Sequence of chain 4.B:
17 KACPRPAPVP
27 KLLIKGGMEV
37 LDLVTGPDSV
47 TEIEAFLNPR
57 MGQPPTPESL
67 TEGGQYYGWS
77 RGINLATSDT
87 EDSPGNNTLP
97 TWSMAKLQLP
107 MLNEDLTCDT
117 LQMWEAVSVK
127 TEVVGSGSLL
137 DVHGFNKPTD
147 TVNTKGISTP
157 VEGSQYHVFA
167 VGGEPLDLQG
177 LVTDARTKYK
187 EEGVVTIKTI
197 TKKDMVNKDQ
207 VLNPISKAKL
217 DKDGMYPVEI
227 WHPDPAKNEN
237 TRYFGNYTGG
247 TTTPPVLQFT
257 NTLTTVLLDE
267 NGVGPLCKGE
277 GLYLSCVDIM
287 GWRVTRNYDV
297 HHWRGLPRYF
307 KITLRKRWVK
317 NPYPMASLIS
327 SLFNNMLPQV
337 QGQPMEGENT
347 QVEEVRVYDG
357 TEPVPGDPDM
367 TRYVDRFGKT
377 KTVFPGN

Sequence of chain 4.A:
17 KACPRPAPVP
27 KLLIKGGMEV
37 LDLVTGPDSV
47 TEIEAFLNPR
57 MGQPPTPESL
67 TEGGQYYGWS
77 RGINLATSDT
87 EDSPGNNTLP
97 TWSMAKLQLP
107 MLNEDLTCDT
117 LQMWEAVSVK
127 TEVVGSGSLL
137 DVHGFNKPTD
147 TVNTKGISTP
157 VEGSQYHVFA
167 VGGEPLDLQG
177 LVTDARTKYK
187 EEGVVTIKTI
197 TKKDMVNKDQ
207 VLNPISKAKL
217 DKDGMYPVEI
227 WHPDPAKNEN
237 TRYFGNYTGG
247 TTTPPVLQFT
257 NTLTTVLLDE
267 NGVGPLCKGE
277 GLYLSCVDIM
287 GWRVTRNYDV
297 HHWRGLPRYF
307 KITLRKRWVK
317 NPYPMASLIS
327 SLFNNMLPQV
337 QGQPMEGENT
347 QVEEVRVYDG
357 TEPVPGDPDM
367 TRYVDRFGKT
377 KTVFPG

The protein below binds the small molecule below.
Small molecule (SMILES): CC(=O)N[C@@H]1[C@@H](O[C@@H]2O[C@H](CO)[C@H](O)[C@H](O[C@]3(C(=O)O)C[C@H](O)[C@@H](NC(C)=O)[C@H]([C@H](O)[C@H](O)CO)O3)[C@H]2O)[C@H](O)[C@@H](CO[C@]2(C(=O)O)C[C@H](O)[C@@H](NC(C)=O)[C@H]([C@H](O)[C@H](O)CO)O2)O[C@H]1O

Binding-site contacts:
Ligand atom O1A contacts residue TYR72 of chain 4.A at 3.5 Å.
Ligand atom O4 contacts residue THR291 of chain 4.A at 3.5 Å.
Ligand atom C3 contacts residue GLY78 of chain 4.A at 4.0 Å.
Ligand atom C3 contacts residue GLY78 of chain 4.A at 3.6 Å.
Ligand atom C5 contacts residue TYR72 of chain 4.A at 3.9 Å (hydrophobic).
Ligand atom O1A contacts residue GLY78 of chain 4.A at 3.2 Å (h-bond).
Ligand atom C6 contacts residue ASN93 of chain 4.A at 3.0 Å.
Ligand atom C3 contacts residue VAL296 of chain 4.A at 3.7 Å (hydrophobic).
Ligand atom C1 contacts residue SER89 of chain 4.A at 3.5 Å.
Ligand atom C6 contacts residue TYR72 of chain 4.A at 4.0 Å (hydrophobic).
Ligand atom O4 contacts residue HIS298 of chain 4.A at 2.7 Å (h-bond).
Ligand atom C1 contacts residue GLY78 of chain 4.A at 3.7 Å.
Ligand atom O1A contacts residue ARG77 of chain 4.A at 3.2 Å (salt-bridge).
Ligand atom C11 contacts residue ASP85 of chain 4.B at 4.0 Å.
Ligand atom C1 contacts residue TYR72 of chain 4.A at 4.1 Å (hydrophobic).
Ligand atom C2 contacts residue GLY78 of chain 4.A at 3.9 Å.
Ligand atom N5 contacts residue TYR72 of chain 4.A at 3.4 Å (h-bond).
Ligand atom O4 contacts residue GLY78 of chain 4.A at 3.1 Å.
Ligand atom C4 contacts residue GLY78 of chain 4.A at 3.4 Å.
Ligand atom C4 contacts residue TYR72 of chain 4.A at 3.8 Å (hydrophobic).
Ligand atom O6 contacts residue ASN93 of chain 4.A at 3.0 Å (h-bond).
Ligand atom O1B contacts residue ARG77 of chain 4.A at 2.9 Å (salt-bridge).
Ligand atom O1A contacts residue SER89 of chain 4.A at 3.1 Å (h-bond).
Ligand atom C1 contacts residue ARG77 of chain 4.A at 3.6 Å.
Ligand atom C3 contacts residue HIS298 of chain 4.A at 3.6 Å.
Ligand atom O1B contacts residue TYR72 of chain 4.A at 4.1 Å.
Ligand atom O1A contacts residue HIS298 of chain 4.A at 3.9 Å.
Ligand atom O4 contacts residue ASN80 of chain 4.A at 4.3 Å.
Ligand atom C1 contacts residue LYS186 of chain 4.A at 3.9 Å.
Ligand atom O1B contacts residue SER89 of chain 4.A at 3.1 Å (h-bond).
Ligand atom C4 contacts residue HIS298 of chain 4.A at 3.2 Å.
Ligand atom O1A contacts residue LYS186 of chain 4.A at 2.8 Å (salt-bridge).
Ligand atom C5 contacts residue ASN93 of chain 4.A at 3.6 Å.
Ligand atom C4 contacts residue ASN93 of chain 4.A at 4.2 Å.
Ligand atom O4 contacts residue ILE79 of chain 4.A at 4.0 Å.
Ligand atom O3 contacts residue GLY78 of chain 4.A at 3.3 Å.
Ligand atom O10 contacts residue THR291 of chain 4.A at 4.3 Å.
Ligand atom O8 contacts residue TYR72 of chain 4.A at 4.3 Å.
Ligand atom O4 contacts residue VAL296 of chain 4.A at 3.9 Å.
Ligand atom O8 contacts residue ARG77 of chain 4.A at 3.2 Å (salt-bridge).